Sequence of chain 1.B:
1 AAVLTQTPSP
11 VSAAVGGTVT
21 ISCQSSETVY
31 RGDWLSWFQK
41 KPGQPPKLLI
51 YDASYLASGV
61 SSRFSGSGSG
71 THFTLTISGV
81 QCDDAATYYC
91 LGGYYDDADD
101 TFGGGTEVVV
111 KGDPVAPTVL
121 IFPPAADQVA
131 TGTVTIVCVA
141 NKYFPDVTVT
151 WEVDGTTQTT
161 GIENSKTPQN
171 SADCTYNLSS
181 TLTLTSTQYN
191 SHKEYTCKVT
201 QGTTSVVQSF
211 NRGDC

This small molecule binds to this protein.
Small molecule (SMILES): NCC[C@H](O)CNCCCC[C@H](N)C(=O)O

Binding-site contacts:
Ligand atom C2 contacts residue GLY103 of chain 1.A at 3.9 Å.
Ligand atom CB contacts residue ASP102 of chain 1.A at 3.5 Å.
Ligand atom CG contacts residue TYR30 of chain 1.B at 3.8 Å (hydrophobic).
Ligand atom C4 contacts residue ASP100 of chain 1.B at 3.5 Å.
Ligand atom O1 contacts residue ASP97 of chain 1.B at 2.6 Å (salt-bridge).
Ligand atom C4 contacts residue TYR94 of chain 1.B at 3.6 Å (hydrophobic).
Ligand atom C2 contacts residue TYR94 of chain 1.B at 3.9 Å (hydrophobic).
Ligand atom C4 contacts residue ASP97 of chain 1.B at 3.4 Å.
Ligand atom CD contacts residue GLY103 of chain 1.A at 4.2 Å.
Ligand atom C2 contacts residue ASP97 of chain 1.B at 3.7 Å.
Ligand atom C3 contacts residue TRP34 of chain 1.B at 3.7 Å (hydrophobic).
Ligand atom C3 contacts residue TYR30 of chain 1.B at 3.7 Å (hydrophobic).
Ligand atom N1 contacts residue ASP97 of chain 1.B at 3.0 Å (salt-bridge).
Ligand atom CG contacts residue ASP102 of chain 1.A at 4.0 Å.
Ligand atom CG contacts residue TYR95 of chain 1.B at 3.9 Å (hydrophobic).
Ligand atom N1 contacts residue GLY93 of chain 1.B at 3.7 Å.
Ligand atom N1 contacts residue TYR104 of chain 1.A at 3.7 Å.
Ligand atom C4 contacts residue TRP34 of chain 1.B at 3.4 Å (hydrophobic).
Ligand atom C2 contacts residue TYR104 of chain 1.A at 4.0 Å (hydrophobic).
Ligand atom NZ contacts residue TYR95 of chain 1.B at 2.7 Å (h-bond).
Ligand atom N1 contacts residue TYR94 of chain 1.B at 2.8 Å (h-bond).
Ligand atom C contacts residue TYR95 of chain 1.B at 3.8 Å (hydrophobic).
Ligand atom O contacts residue ASP102 of chain 1.A at 4.1 Å.
Ligand atom C3 contacts residue ASP97 of chain 1.B at 3.9 Å.
Ligand atom C1 contacts residue TYR94 of chain 1.B at 3.8 Å (hydrophobic).
Ligand atom O1 contacts residue GLY103 of chain 1.A at 3.4 Å.
Ligand atom C4 contacts residue GLY93 of chain 1.B at 4.1 Å.
Ligand atom C1 contacts residue TYR30 of chain 1.B at 3.5 Å (hydrophobic).
Ligand atom C1 contacts residue TYR95 of chain 1.B at 3.7 Å (hydrophobic).
Ligand atom CD contacts residue TYR30 of chain 1.B at 3.6 Å (hydrophobic).
Ligand atom O contacts residue TYR95 of chain 1.B at 3.6 Å.
Ligand atom C3 contacts residue TYR94 of chain 1.B at 3.2 Å (hydrophobic).
Ligand atom O1 contacts residue TYR52 of chain 1.A at 3.6 Å (h-bond).
Ligand atom CE contacts residue TYR30 of chain 1.B at 4.2 Å (hydrophobic).
Ligand atom C4 contacts residue TYR104 of chain 1.A at 3.5 Å (hydrophobic).
Ligand atom O1 contacts residue TYR104 of chain 1.A at 3.4 Å (h-bond).
Ligand atom N1 contacts residue ASP100 of chain 1.B at 2.6 Å (salt-bridge).
Ligand atom NZ contacts residue TYR94 of chain 1.B at 4.0 Å.
Ligand atom C2 contacts residue TYR30 of chain 1.B at 4.0 Å (hydrophobic).
Ligand atom CE contacts residue TYR95 of chain 1.B at 3.1 Å (hydrophobic).

Sequence of chain 1.A:
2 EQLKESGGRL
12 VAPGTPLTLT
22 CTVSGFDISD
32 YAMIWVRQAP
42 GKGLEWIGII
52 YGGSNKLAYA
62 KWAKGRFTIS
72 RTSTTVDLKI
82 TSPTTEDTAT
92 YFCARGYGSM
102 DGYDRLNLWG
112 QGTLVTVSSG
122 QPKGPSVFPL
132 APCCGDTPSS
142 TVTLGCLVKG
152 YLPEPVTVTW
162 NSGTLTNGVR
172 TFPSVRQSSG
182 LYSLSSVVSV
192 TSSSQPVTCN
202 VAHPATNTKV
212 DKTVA